Sequence of chain 2.A:
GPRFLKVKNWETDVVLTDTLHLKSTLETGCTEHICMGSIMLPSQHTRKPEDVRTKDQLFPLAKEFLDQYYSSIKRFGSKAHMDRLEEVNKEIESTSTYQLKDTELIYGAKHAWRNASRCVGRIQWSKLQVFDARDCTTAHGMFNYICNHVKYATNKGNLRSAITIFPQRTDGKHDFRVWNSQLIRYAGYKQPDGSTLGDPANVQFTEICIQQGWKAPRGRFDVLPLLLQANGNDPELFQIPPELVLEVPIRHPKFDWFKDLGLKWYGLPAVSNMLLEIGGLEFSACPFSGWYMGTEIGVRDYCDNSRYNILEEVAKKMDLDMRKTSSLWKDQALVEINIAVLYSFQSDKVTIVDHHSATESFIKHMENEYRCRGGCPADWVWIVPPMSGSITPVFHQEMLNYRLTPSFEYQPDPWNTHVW

Binding-site contacts:
Ligand atom C7 contacts residue GLU296 of chain 2.A at 3.9 Å.
Ligand atom C5 contacts residue VAL271 of chain 2.A at 4.2 Å (hydrophobic).
Ligand atom N13 contacts residue TRP382 of chain 2.A at 4.4 Å.
Ligand atom N11 contacts residue TRP291 of chain 2.A at 3.5 Å (h-bond).
Ligand atom N8 contacts residue PRO269 of chain 2.A at 4.2 Å.
Ligand atom C10 contacts residue GLY290 of chain 2.A at 4.3 Å.
Ligand atom C12 contacts residue HEM1 of chain 2.C at 3.3 Å.
Ligand atom C1 contacts residue HEM1 of chain 2.C at 3.9 Å.
Ligand atom N11 contacts residue GLU296 of chain 2.A at 2.9 Å (salt-bridge).
Ligand atom C9 contacts residue GLU296 of chain 2.A at 3.7 Å.
Ligand atom N8 contacts residue HEM1 of chain 2.C at 4.1 Å.
Ligand atom C9 contacts residue HEM1 of chain 2.C at 3.9 Å.
Ligand atom C9 contacts residue PRO269 of chain 2.A at 3.9 Å (hydrophobic).
Ligand atom C4 contacts residue GLN182 of chain 2.A at 3.2 Å.
Ligand atom C10 contacts residue HEM1 of chain 2.C at 3.8 Å.
Ligand atom C6 contacts residue GLU296 of chain 2.A at 4.0 Å.
Ligand atom C6 contacts residue GLN182 of chain 2.A at 4.1 Å.
Ligand atom N11 contacts residue HEM1 of chain 2.C at 3.3 Å.
Ligand atom C2 contacts residue VAL271 of chain 2.A at 3.3 Å (hydrophobic).
Ligand atom C4 contacts residue VAL271 of chain 2.A at 4.3 Å (hydrophobic).
Ligand atom C3 contacts residue VAL271 of chain 2.A at 3.9 Å (hydrophobic).
Ligand atom C10 contacts residue PRO269 of chain 2.A at 4.0 Å (hydrophobic).
Ligand atom C6 contacts residue VAL271 of chain 2.A at 3.7 Å (hydrophobic).
Ligand atom C4 contacts residue HEM1 of chain 2.C at 4.4 Å.
Ligand atom N13 contacts residue HEM1 of chain 2.C at 2.8 Å (h-bond).
Ligand atom C5 contacts residue GLN182 of chain 2.A at 3.0 Å.
Ligand atom C9 contacts residue TRP291 of chain 2.A at 4.4 Å (hydrophobic).
Ligand atom C1 contacts residue GLU296 of chain 2.A at 3.9 Å.
Ligand atom N8 contacts residue GLU296 of chain 2.A at 3.0 Å (salt-bridge).
Ligand atom C2 contacts residue HEM1 of chain 2.C at 3.4 Å.
Ligand atom N11 contacts residue PRO269 of chain 2.A at 4.3 Å.
Ligand atom C3 contacts residue HEM1 of chain 2.C at 3.4 Å.
Ligand atom C7 contacts residue VAL271 of chain 2.A at 3.5 Å (hydrophobic).
Ligand atom C7 contacts residue HEM1 of chain 2.C at 3.8 Å.
Ligand atom C1 contacts residue VAL271 of chain 2.A at 3.2 Å (hydrophobic).
Ligand atom C6 contacts residue PRO269 of chain 2.A at 4.2 Å (hydrophobic).

This small molecule binds to this protein.
Small molecule (SMILES): [H]/N=C(/C)NCc1cccc(CN)c1